Binding-site contacts:
Ligand atom CL14 contacts residue TYR145 of chain 1.B at 3.7 Å.
Ligand atom CL15 contacts residue LEU99 of chain 1.B at 4.1 Å.
Ligand atom O17 contacts residue NAD1 of chain 1.E at 2.7 Å (h-bond).
Ligand atom CL15 contacts residue PHE93 of chain 1.B at 3.9 Å.
Ligand atom CL15 contacts residue ALA94 of chain 1.B at 3.3 Å.
Ligand atom O17 contacts residue TYR155 of chain 1.B at 2.5 Å (h-bond).
Ligand atom C8 contacts residue ALA195 of chain 1.B at 4.0 Å (hydrophobic).
Ligand atom C3 contacts residue ILE199 of chain 1.B at 4.1 Å (hydrophobic).
Ligand atom C3 contacts residue PHE202 of chain 1.B at 3.5 Å (hydrophobic).
Ligand atom C12 contacts residue MET158 of chain 1.B at 4.2 Å (hydrophobic).
Ligand atom C3 contacts residue ALA196 of chain 1.B at 4.2 Å (hydrophobic).
Ligand atom C10 contacts residue ALA195 of chain 1.B at 4.1 Å (hydrophobic).
Ligand atom C9 contacts residue GLY92 of chain 1.B at 3.8 Å.
Ligand atom CL16 contacts residue GLY92 of chain 1.B at 3.5 Å.
Ligand atom C1 contacts residue TYR155 of chain 1.B at 3.6 Å (hydrophobic).
Ligand atom O7 contacts residue NAD1 of chain 1.E at 3.4 Å (h-bond).
Ligand atom C1 contacts residue TYR145 of chain 1.B at 4.0 Å (hydrophobic).
Ligand atom C3 contacts residue NAD1 of chain 1.E at 3.3 Å.
Ligand atom C6 contacts residue NAD1 of chain 1.E at 3.6 Å.
Ligand atom C4 contacts residue ALA196 of chain 1.B at 4.0 Å (hydrophobic).
Ligand atom CL14 contacts residue PHE202 of chain 1.B at 3.6 Å.
Ligand atom C10 contacts residue PHE93 of chain 1.B at 4.2 Å (hydrophobic).
Ligand atom C9 contacts residue ALA195 of chain 1.B at 3.6 Å (hydrophobic).
Ligand atom C2 contacts residue PHE202 of chain 1.B at 4.1 Å (hydrophobic).
Ligand atom C2 contacts residue NAD1 of chain 1.E at 3.6 Å.
Ligand atom C6 contacts residue TYR155 of chain 1.B at 3.5 Å (hydrophobic).
Ligand atom C13 contacts residue ILE199 of chain 1.B at 3.8 Å (hydrophobic).
Ligand atom C2 contacts residue ILE199 of chain 1.B at 4.3 Å (hydrophobic).
Ligand atom C1 contacts residue NAD1 of chain 1.E at 3.7 Å.
Ligand atom O7 contacts residue ALA195 of chain 1.B at 4.2 Å.
Ligand atom C5 contacts residue NAD1 of chain 1.E at 3.7 Å.
Ligand atom CL16 contacts residue ALA195 of chain 1.B at 3.7 Å.
Ligand atom CL16 contacts residue NAD1 of chain 1.E at 3.5 Å.
Ligand atom C4 contacts residue ILE199 of chain 1.B at 4.2 Å (hydrophobic).
Ligand atom CL14 contacts residue PRO190 of chain 1.B at 3.5 Å.
Ligand atom CL14 contacts residue NAD1 of chain 1.E at 3.7 Å.
Ligand atom C4 contacts residue NAD1 of chain 1.E at 3.4 Å.
Ligand atom C10 contacts residue GLY92 of chain 1.B at 3.3 Å.
Ligand atom O17 contacts residue LYS162 of chain 1.B at 4.0 Å.
Ligand atom C8 contacts residue NAD1 of chain 1.E at 4.1 Å.

The small molecule below binds the protein below.
Small molecule (SMILES): Oc1cc(Cl)ccc1Oc1ccc(Cl)cc1Cl

Sequence of chain 1.B:
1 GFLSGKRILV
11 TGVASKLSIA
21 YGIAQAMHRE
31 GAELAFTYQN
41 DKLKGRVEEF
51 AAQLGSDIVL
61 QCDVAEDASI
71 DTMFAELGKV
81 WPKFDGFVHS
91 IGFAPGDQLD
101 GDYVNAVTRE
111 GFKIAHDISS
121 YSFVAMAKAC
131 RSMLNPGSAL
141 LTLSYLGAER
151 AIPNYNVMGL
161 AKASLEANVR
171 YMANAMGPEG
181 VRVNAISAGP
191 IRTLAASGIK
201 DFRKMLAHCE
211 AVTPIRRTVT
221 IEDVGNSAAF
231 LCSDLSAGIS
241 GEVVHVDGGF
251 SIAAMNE